Binding-site contacts:
Ligand atom CZ2 contacts residue ASN74 of chain 8.A at 3.5 Å.
Ligand atom CE2 contacts residue ASN207 of chain 4.A at 3.4 Å.
Ligand atom N contacts residue ASN49 of chain 8.A at 3.6 Å.
Ligand atom O contacts residue LYS204 of chain 4.A at 3.7 Å.
Ligand atom CH2 contacts residue ILE37 of chain 8.A at 3.8 Å (hydrophobic).
Ligand atom N contacts residue VAL205 of chain 4.A at 2.8 Å (h-bond).
Ligand atom CB contacts residue GLU44 of chain 8.A at 3.4 Å.
Ligand atom C contacts residue VAL205 of chain 4.A at 3.5 Å (hydrophobic).
Ligand atom CE1 contacts residue ALA206 of chain 4.A at 3.6 Å (hydrophobic).
Ligand atom O contacts residue ASN207 of chain 4.A at 2.7 Å (h-bond).
Ligand atom CZ contacts residue SER38 of chain 4.A at 3.3 Å.
Ligand atom CD2 contacts residue VAL40 of chain 8.A at 3.7 Å (hydrophobic).
Ligand atom CZ2 contacts residue ARG34 of chain 4.A at 3.6 Å.
Ligand atom NE1 contacts residue ASN74 of chain 8.A at 2.9 Å (h-bond).
Ligand atom CZ contacts residue ALA42 of chain 4.A at 3.5 Å (hydrophobic).
Ligand atom N contacts residue GLU44 of chain 8.A at 3.2 Å (salt-bridge).
Ligand atom CH2 contacts residue ARG34 of chain 4.A at 3.4 Å.
Ligand atom CD1 contacts residue ASN207 of chain 4.A at 3.5 Å.
Ligand atom O contacts residue ALA206 of chain 4.A at 3.2 Å.
Ligand atom CA contacts residue VAL205 of chain 4.A at 3.3 Å (hydrophobic).
Ligand atom CA contacts residue GLU44 of chain 8.A at 3.5 Å.
Ligand atom O contacts residue LEU203 of chain 4.A at 3.5 Å (h-bond).
Ligand atom CD1 contacts residue ASN74 of chain 8.A at 3.7 Å.
Ligand atom O contacts residue VAL205 of chain 4.A at 3.6 Å.
Ligand atom NE1 contacts residue ASN207 of chain 4.A at 3.5 Å (h-bond).
Ligand atom C contacts residue GLU44 of chain 8.A at 3.4 Å.
Ligand atom CD2 contacts residue GLU45 of chain 4.A at 3.7 Å.
Ligand atom NE1 contacts residue VAL40 of chain 8.A at 3.9 Å.
Ligand atom CE3 contacts residue LEU41 of chain 8.A at 3.9 Å (hydrophobic).
Ligand atom CD2 contacts residue LEU41 of chain 4.A at 3.6 Å (hydrophobic).
Ligand atom CE1 contacts residue SER38 of chain 4.A at 3.8 Å.
Ligand atom N contacts residue GLU44 of chain 8.A at 2.9 Å (salt-bridge).
Ligand atom CZ2 contacts residue ASN207 of chain 4.A at 3.6 Å.
Ligand atom CA contacts residue VAL205 of chain 4.A at 3.8 Å (hydrophobic).
Ligand atom CA contacts residue GLU44 of chain 8.A at 3.7 Å.
Ligand atom O contacts residue ASN207 of chain 4.A at 3.1 Å (h-bond).
Ligand atom CG contacts residue VAL40 of chain 8.A at 3.8 Å (hydrophobic).
Ligand atom CD1 contacts residue VAL40 of chain 8.A at 3.9 Å (hydrophobic).
Ligand atom CE2 contacts residue VAL40 of chain 8.A at 3.8 Å (hydrophobic).
Ligand atom O contacts residue VAL205 of chain 4.A at 2.9 Å (h-bond).

A small-molecule ligand and the protein it binds are described below.
Small molecule (SMILES): CC(C)C[C@H](NC(=O)[C@H](CC1=c2ccccc2=NC1)NC(=O)[C@H](C)NC(=O)[C@H](C)N)C(=O)N[C@@H](Cc1ccccc1)C(=O)N[C@@H](CCC(=O)O)C(=O)N[C@@H](C)C=O

Sequence of chain 8.A:
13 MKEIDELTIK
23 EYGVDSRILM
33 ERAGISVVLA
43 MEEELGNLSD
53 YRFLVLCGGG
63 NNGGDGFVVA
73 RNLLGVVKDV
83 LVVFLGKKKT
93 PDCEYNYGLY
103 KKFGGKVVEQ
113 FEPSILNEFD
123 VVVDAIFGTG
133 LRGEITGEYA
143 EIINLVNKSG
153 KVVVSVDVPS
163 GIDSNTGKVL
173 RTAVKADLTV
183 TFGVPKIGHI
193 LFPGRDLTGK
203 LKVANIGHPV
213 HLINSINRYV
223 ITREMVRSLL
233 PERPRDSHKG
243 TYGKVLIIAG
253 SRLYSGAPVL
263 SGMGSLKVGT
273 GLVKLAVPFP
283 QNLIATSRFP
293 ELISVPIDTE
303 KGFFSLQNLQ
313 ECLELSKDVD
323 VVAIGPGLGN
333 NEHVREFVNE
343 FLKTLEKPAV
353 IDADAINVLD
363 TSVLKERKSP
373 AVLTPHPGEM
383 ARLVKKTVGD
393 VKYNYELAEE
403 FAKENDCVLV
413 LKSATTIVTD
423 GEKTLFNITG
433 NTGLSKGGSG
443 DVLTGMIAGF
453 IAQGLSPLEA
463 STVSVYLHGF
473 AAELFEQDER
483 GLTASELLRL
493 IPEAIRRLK

Sequence of chain 4.A:
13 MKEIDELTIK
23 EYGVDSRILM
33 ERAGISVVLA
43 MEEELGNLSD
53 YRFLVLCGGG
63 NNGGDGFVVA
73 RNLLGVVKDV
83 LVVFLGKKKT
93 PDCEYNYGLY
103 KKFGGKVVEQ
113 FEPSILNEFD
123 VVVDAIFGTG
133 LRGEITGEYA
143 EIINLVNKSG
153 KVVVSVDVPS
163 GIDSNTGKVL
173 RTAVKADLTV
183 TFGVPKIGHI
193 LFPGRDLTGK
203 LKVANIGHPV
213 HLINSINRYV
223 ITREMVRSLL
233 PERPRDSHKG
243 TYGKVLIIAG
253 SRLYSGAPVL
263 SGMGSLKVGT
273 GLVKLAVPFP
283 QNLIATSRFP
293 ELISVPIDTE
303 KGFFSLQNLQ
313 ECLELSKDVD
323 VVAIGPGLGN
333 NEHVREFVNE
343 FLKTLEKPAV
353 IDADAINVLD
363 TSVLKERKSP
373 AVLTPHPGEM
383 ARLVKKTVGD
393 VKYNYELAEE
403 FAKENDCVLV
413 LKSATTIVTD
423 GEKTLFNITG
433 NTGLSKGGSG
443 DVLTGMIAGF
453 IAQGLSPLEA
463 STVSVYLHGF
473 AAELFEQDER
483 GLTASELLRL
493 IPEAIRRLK